The small molecule below binds the protein below.
Small molecule (SMILES): C(#C[C@@H]1CCCN1)c1cccnc1

Binding-site contacts:
Ligand atom C2 contacts residue ARG112 of chain 1.F at 3.9 Å.
Ligand atom C13 contacts residue TYR97 of chain 1.J at 3.9 Å (hydrophobic).
Ligand atom N10 contacts residue TRP151 of chain 1.J at 2.8 Å (h-bond).
Ligand atom C12 contacts residue TYR97 of chain 1.J at 3.8 Å (hydrophobic).
Ligand atom C9 contacts residue TYR97 of chain 1.J at 3.7 Å (hydrophobic).
Ligand atom C5 contacts residue TYR200 of chain 1.J at 4.2 Å (hydrophobic).
Ligand atom C8 contacts residue TYR200 of chain 1.J at 3.4 Å (hydrophobic).
Ligand atom C8 contacts residue TRP151 of chain 1.J at 3.2 Å (hydrophobic).
Ligand atom C11 contacts residue TYR97 of chain 1.J at 3.4 Å (hydrophobic).
Ligand atom C5 contacts residue MET122 of chain 1.F at 4.3 Å (hydrophobic).
Ligand atom N10 contacts residue TYR200 of chain 1.J at 4.0 Å.
Ligand atom C5 contacts residue CYS196 of chain 1.J at 4.3 Å (hydrophobic).
Ligand atom C6 contacts residue CYS196 of chain 1.J at 4.2 Å (hydrophobic).
Ligand atom C13 contacts residue TYR193 of chain 1.J at 3.8 Å (hydrophobic).
Ligand atom C7 contacts residue TRP151 of chain 1.J at 3.3 Å (hydrophobic).
Ligand atom C9 contacts residue TRP151 of chain 1.J at 3.5 Å (hydrophobic).
Ligand atom C7 contacts residue CYS196 of chain 1.J at 3.8 Å (hydrophobic).
Ligand atom N3 contacts residue THR152 of chain 1.J at 3.9 Å.
Ligand atom N3 contacts residue MET122 of chain 1.F at 3.9 Å.
Ligand atom C4 contacts residue TRP151 of chain 1.J at 3.6 Å (hydrophobic).
Ligand atom N10 contacts residue TYR97 of chain 1.J at 3.0 Å (h-bond).
Ligand atom C13 contacts residue TYR200 of chain 1.J at 4.0 Å (hydrophobic).
Ligand atom C7 contacts residue TYR200 of chain 1.J at 3.6 Å (hydrophobic).
Ligand atom C12 contacts residue TRP61 of chain 1.F at 3.8 Å (hydrophobic).
Ligand atom C4 contacts residue THR152 of chain 1.J at 4.0 Å.
Ligand atom C1 contacts residue ARG112 of chain 1.F at 3.8 Å.
Ligand atom C6 contacts residue TYR200 of chain 1.J at 4.0 Å (hydrophobic).
Ligand atom C13 contacts residue CYS196 of chain 1.J at 4.2 Å (hydrophobic).
Ligand atom C1 contacts residue LEU120 of chain 1.F at 3.9 Å (hydrophobic).
Ligand atom C8 contacts residue CYS196 of chain 1.J at 3.9 Å (hydrophobic).
Ligand atom C9 contacts residue TYR200 of chain 1.J at 3.5 Å (hydrophobic).
Ligand atom C7 contacts residue MET122 of chain 1.F at 4.1 Å (hydrophobic).
Ligand atom N10 contacts residue SER150 of chain 1.J at 4.0 Å.
Ligand atom C11 contacts residue TRP151 of chain 1.J at 3.4 Å (hydrophobic).
Ligand atom C12 contacts residue TRP151 of chain 1.J at 4.2 Å (hydrophobic).
Ligand atom C4 contacts residue MET122 of chain 1.F at 4.3 Å (hydrophobic).
Ligand atom C2 contacts residue MET122 of chain 1.F at 4.1 Å (hydrophobic).
Ligand atom C12 contacts residue MET122 of chain 1.F at 3.7 Å (hydrophobic).
Ligand atom C5 contacts residue TRP151 of chain 1.J at 3.8 Å (hydrophobic).
Ligand atom C2 contacts residue LEU120 of chain 1.F at 3.5 Å (hydrophobic).

Sequence of chain 1.J:
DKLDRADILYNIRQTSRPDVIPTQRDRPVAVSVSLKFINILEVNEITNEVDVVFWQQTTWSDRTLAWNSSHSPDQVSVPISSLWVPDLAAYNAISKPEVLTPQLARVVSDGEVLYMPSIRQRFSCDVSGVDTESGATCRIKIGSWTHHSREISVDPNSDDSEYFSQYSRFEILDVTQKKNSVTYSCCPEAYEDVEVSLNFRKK

Sequence of chain 1.F:
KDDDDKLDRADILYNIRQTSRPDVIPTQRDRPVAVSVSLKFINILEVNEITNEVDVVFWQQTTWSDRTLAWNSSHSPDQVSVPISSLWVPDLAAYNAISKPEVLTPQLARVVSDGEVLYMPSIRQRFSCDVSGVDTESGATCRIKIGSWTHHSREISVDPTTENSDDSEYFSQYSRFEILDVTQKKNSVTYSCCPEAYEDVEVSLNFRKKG